The protein below binds the small molecule below.
Small molecule (SMILES): CNc1ncnc2c1ncn2[C@@H]1O[C@H](CO)[C@@H](O)[C@H]1O

Sequence of chain 1.E:
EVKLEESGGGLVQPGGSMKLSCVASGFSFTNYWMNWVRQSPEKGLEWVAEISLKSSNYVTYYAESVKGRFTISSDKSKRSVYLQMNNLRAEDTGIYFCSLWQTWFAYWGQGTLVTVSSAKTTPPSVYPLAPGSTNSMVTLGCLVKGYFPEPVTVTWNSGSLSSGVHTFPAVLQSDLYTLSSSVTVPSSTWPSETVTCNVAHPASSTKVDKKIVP

Binding-site contacts:
Ligand atom C5' contacts residue TRP93 of chain 1.F at 3.7 Å (hydrophobic).
Ligand atom CZ contacts residue GLU50 of chain 1.E at 3.7 Å.
Ligand atom CZ contacts residue ASN35 of chain 1.E at 3.8 Å.
Ligand atom N6 contacts residue TRP101 of chain 1.E at 3.5 Å.
Ligand atom O4' contacts residue TRP93 of chain 1.F at 3.1 Å (h-bond).
Ligand atom N7 contacts residue TYR34 of chain 1.F at 4.1 Å.
Ligand atom C2 contacts residue TRP101 of chain 1.E at 3.6 Å (hydrophobic).
Ligand atom N6 contacts residue TRP93 of chain 1.F at 3.8 Å.
Ligand atom CZ contacts residue PHE105 of chain 1.E at 4.0 Å (hydrophobic).
Ligand atom C2 contacts residue GLU50 of chain 1.E at 3.3 Å.
Ligand atom C2' contacts residue TYR34 of chain 1.F at 3.8 Å (hydrophobic).
Ligand atom N1 contacts residue TRP101 of chain 1.E at 3.6 Å.
Ligand atom C8 contacts residue TRP93 of chain 1.F at 3.5 Å (hydrophobic).
Ligand atom C6 contacts residue TRP93 of chain 1.F at 3.8 Å (hydrophobic).
Ligand atom C5 contacts residue TRP101 of chain 1.E at 3.2 Å (hydrophobic).
Ligand atom CZ contacts residue TRP101 of chain 1.E at 3.6 Å (hydrophobic).
Ligand atom O5' contacts residue SER95 of chain 1.F at 3.9 Å.
Ligand atom C6 contacts residue GLU50 of chain 1.E at 3.8 Å.
Ligand atom C4' contacts residue TRP93 of chain 1.F at 4.0 Å (hydrophobic).
Ligand atom C4 contacts residue TRP93 of chain 1.F at 3.9 Å (hydrophobic).
Ligand atom C3' contacts residue TYR34 of chain 1.F at 3.9 Å (hydrophobic).
Ligand atom N7 contacts residue TRP93 of chain 1.F at 3.4 Å.
Ligand atom C6 contacts residue TRP101 of chain 1.E at 3.5 Å (hydrophobic).
Ligand atom C4 contacts residue TRP101 of chain 1.E at 3.4 Å (hydrophobic).
Ligand atom N7 contacts residue TRP101 of chain 1.E at 3.5 Å.
Ligand atom N1 contacts residue TRP93 of chain 1.F at 4.0 Å.
Ligand atom C5 contacts residue TRP93 of chain 1.F at 3.6 Å (hydrophobic).
Ligand atom C8 contacts residue TRP101 of chain 1.E at 3.8 Å (hydrophobic).
Ligand atom C2 contacts residue TRP33 of chain 1.E at 3.7 Å (hydrophobic).
Ligand atom O2' contacts residue TYR34 of chain 1.F at 3.9 Å.
Ligand atom N1 contacts residue GLU50 of chain 1.E at 2.9 Å (salt-bridge).
Ligand atom N3 contacts residue TRP33 of chain 1.E at 4.1 Å.
Ligand atom N9 contacts residue TRP93 of chain 1.F at 3.7 Å.
Ligand atom C1' contacts residue TRP93 of chain 1.F at 4.0 Å (hydrophobic).
Ligand atom N3 contacts residue TRP101 of chain 1.E at 3.7 Å.
Ligand atom O5' contacts residue TRP93 of chain 1.F at 3.6 Å (h-bond).
Ligand atom C8 contacts residue TYR34 of chain 1.F at 3.9 Å (hydrophobic).
Ligand atom N6 contacts residue GLU50 of chain 1.E at 4.1 Å.
Ligand atom N9 contacts residue TRP101 of chain 1.E at 3.8 Å.
Ligand atom CZ contacts residue LEU98 of chain 1.F at 3.7 Å (hydrophobic).

Sequence of chain 1.F:
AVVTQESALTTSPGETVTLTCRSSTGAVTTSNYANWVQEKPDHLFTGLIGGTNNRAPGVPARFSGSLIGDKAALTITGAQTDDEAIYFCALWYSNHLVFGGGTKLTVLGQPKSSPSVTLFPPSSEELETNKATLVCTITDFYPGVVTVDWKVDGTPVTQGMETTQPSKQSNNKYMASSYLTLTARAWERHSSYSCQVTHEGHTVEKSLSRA